Sequence of chain 1.E:
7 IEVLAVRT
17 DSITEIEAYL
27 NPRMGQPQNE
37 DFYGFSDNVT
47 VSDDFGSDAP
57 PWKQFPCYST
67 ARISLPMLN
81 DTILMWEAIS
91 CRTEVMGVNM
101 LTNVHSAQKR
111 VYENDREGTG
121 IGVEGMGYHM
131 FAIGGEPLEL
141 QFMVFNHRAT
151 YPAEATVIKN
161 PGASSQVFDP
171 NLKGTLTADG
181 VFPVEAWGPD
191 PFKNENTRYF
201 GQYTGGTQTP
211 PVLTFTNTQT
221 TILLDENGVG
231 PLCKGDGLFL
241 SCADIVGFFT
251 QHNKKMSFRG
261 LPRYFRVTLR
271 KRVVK

The small molecule below binds the protein below.
Small molecule (SMILES): CC(=O)N[C@H]1[C@@H](O[C@H]2[C@@H](O)[C@@H](CO)O[C@@H](O[C@H]3[C@@H](O)[C@@H](CO)O[C@H](O[C@@H]4[C@H](O)[C@@H](O)[C@H](O)O[C@@H]4CO)[C@@H]3O)[C@@H]2NC(C)=O)O[C@H](CO)[C@H](O)[C@@H]1O

Sequence of chain 1.D:
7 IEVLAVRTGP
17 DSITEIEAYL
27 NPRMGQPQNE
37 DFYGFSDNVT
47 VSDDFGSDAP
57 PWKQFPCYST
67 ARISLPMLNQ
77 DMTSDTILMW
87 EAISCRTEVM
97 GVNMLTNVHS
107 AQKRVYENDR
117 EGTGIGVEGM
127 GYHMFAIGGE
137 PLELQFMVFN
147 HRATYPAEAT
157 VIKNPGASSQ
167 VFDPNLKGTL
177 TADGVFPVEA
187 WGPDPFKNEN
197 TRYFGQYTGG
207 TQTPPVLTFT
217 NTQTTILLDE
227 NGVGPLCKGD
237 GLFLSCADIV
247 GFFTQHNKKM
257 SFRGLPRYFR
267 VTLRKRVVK

Binding-site contacts:
Ligand atom O3 contacts residue GLN251 of chain 1.D at 3.2 Å (h-bond).
Ligand atom C8 contacts residue PHE249 of chain 1.D at 3.7 Å (hydrophobic).
Ligand atom C7 contacts residue ASN253 of chain 1.D at 3.5 Å.
Ligand atom N2 contacts residue GLN251 of chain 1.D at 2.9 Å (h-bond).
Ligand atom O4 contacts residue ASP43 of chain 1.D at 2.7 Å (salt-bridge).
Ligand atom C6 contacts residue ASN44 of chain 1.D at 3.8 Å.
Ligand atom C6 contacts residue GLN32 of chain 1.D at 3.6 Å.
Ligand atom O7 contacts residue ASP50 of chain 1.E at 3.6 Å.
Ligand atom O7 contacts residue PHE51 of chain 1.E at 2.9 Å (h-bond).
Ligand atom O4 contacts residue ASP50 of chain 1.E at 3.4 Å.
Ligand atom C4 contacts residue GLN251 of chain 1.D at 3.7 Å.
Ligand atom C2 contacts residue GLN251 of chain 1.D at 3.8 Å.
Ligand atom O4 contacts residue ASN44 of chain 1.D at 3.5 Å (h-bond).
Ligand atom O5 contacts residue ASP43 of chain 1.D at 3.9 Å.
Ligand atom C6 contacts residue ASP43 of chain 1.D at 3.3 Å.
Ligand atom O5 contacts residue ASN44 of chain 1.D at 2.9 Å (h-bond).
Ligand atom O7 contacts residue ASN253 of chain 1.D at 2.8 Å (h-bond).
Ligand atom C8 contacts residue ASN253 of chain 1.D at 3.5 Å.
Ligand atom O3 contacts residue ASN44 of chain 1.D at 3.2 Å (h-bond).
Ligand atom O6 contacts residue GLN32 of chain 1.D at 3.0 Å (h-bond).
Ligand atom O3 contacts residue ASP49 of chain 1.E at 2.7 Å (salt-bridge).
Ligand atom C8 contacts residue PHE51 of chain 1.E at 3.7 Å (hydrophobic).
Ligand atom O4 contacts residue ASP49 of chain 1.E at 3.8 Å.
Ligand atom C1 contacts residue ASN44 of chain 1.D at 3.6 Å.
Ligand atom O6 contacts residue ASP43 of chain 1.D at 2.5 Å (salt-bridge).
Ligand atom C8 contacts residue GLN251 of chain 1.D at 3.5 Å.
Ligand atom O7 contacts residue GLN251 of chain 1.D at 3.0 Å (h-bond).
Ligand atom C4 contacts residue ASN44 of chain 1.D at 3.8 Å.
Ligand atom C7 contacts residue GLN251 of chain 1.D at 3.6 Å.
Ligand atom C2 contacts residue ASN44 of chain 1.D at 3.8 Å.
Ligand atom O7 contacts residue LYS255 of chain 1.D at 3.3 Å.
Ligand atom C6 contacts residue ASP43 of chain 1.D at 3.6 Å.
Ligand atom O4 contacts residue GLN251 of chain 1.D at 2.5 Å (h-bond).
Ligand atom C5 contacts residue ASN44 of chain 1.D at 3.6 Å.
Ligand atom O6 contacts residue ASP43 of chain 1.D at 2.9 Å (salt-bridge).
Ligand atom C4 contacts residue ASP43 of chain 1.D at 3.5 Å.
Ligand atom O2 contacts residue LYS255 of chain 1.D at 3.2 Å.
Ligand atom O4 contacts residue ASN44 of chain 1.D at 3.1 Å (h-bond).
Ligand atom O3 contacts residue ASP50 of chain 1.E at 3.7 Å.
Ligand atom C7 contacts residue LYS255 of chain 1.D at 3.8 Å.